Binding-site contacts:
Ligand atom CB contacts residue MET382 of chain 1.C at 3.6 Å (hydrophobic).
Ligand atom CD1 contacts residue PRO383 of chain 1.C at 3.4 Å (hydrophobic).
Ligand atom NE2 contacts residue PRO383 of chain 1.C at 3.4 Å (h-bond).
Ligand atom CD1 contacts residue LEU197 of chain 1.C at 3.7 Å (hydrophobic).
Ligand atom OE1 contacts residue MET384 of chain 1.C at 3.2 Å.
Ligand atom CZ contacts residue ARG385 of chain 1.C at 3.5 Å.
Ligand atom CG contacts residue GLY194 of chain 1.C at 3.3 Å.
Ligand atom O contacts residue ARG266 of chain 1.C at 3.1 Å (salt-bridge).
Ligand atom C3 contacts residue ARG385 of chain 1.C at 3.6 Å.
Ligand atom NE2 contacts residue MET382 of chain 1.C at 3.1 Å (h-bond).
Ligand atom CA contacts residue ARG385 of chain 1.C at 3.6 Å.
Ligand atom OD1 contacts residue GLY194 of chain 1.C at 3.4 Å (h-bond).
Ligand atom C contacts residue MET382 of chain 1.C at 3.5 Å (hydrophobic).
Ligand atom N contacts residue GLY194 of chain 1.C at 2.7 Å (h-bond).
Ligand atom O contacts residue MET382 of chain 1.C at 3.5 Å.
Ligand atom C2 contacts residue ARG385 of chain 1.C at 3.4 Å.
Ligand atom CA contacts residue PRO383 of chain 1.C at 3.7 Å (hydrophobic).
Ligand atom CE1 contacts residue PRO262 of chain 1.C at 3.6 Å (hydrophobic).
Ligand atom CD1 contacts residue VAL267 of chain 1.C at 3.1 Å (hydrophobic).
Ligand atom CZ contacts residue PRO262 of chain 1.C at 3.7 Å (hydrophobic).
Ligand atom OD2 contacts residue GLY194 of chain 1.C at 3.4 Å (h-bond).
Ligand atom O contacts residue MET382 of chain 1.C at 3.4 Å.
Ligand atom O contacts residue VAL267 of chain 1.C at 3.2 Å.
Ligand atom C contacts residue GLY194 of chain 1.C at 3.6 Å.
Ligand atom O contacts residue HIS195 of chain 1.C at 3.4 Å.
Ligand atom C contacts residue ARG385 of chain 1.C at 3.6 Å.
Ligand atom OB contacts residue ARG385 of chain 1.C at 2.8 Å (salt-bridge).
Ligand atom CA contacts residue GLY194 of chain 1.C at 3.6 Å.
Ligand atom CB contacts residue PRO383 of chain 1.C at 3.2 Å (hydrophobic).
Ligand atom CB contacts residue GLY194 of chain 1.C at 3.2 Å.
Ligand atom OD1 contacts residue ARG172 of chain 1.C at 3.6 Å (salt-bridge).
Ligand atom CG contacts residue HIS195 of chain 1.C at 3.7 Å.
Ligand atom C contacts residue MET382 of chain 1.C at 3.5 Å (hydrophobic).
Ligand atom CA contacts residue GLY194 of chain 1.C at 3.5 Å.
Ligand atom CG contacts residue GLY194 of chain 1.C at 3.6 Å.
Ligand atom OB contacts residue MET384 of chain 1.C at 3.1 Å.
Ligand atom N contacts residue PRO383 of chain 1.C at 3.1 Å (h-bond).
Ligand atom CE1 contacts residue VAL267 of chain 1.C at 2.9 Å (hydrophobic).
Ligand atom OD2 contacts residue ARG172 of chain 1.C at 3.3 Å (salt-bridge).
Ligand atom CD1 contacts residue ARG266 of chain 1.C at 3.7 Å.

This protein binds this small molecule.
Small molecule (SMILES): CC(C)C[C@H](NC(=O)[C@H](CC(=O)O)NC(=O)[C@H](CC1CCCCC1)NC(=O)[C@H](CCC(N)=O)NC(=O)Cc1cccc2ccccc12)C(=O)N[C@@H](Cc1ccccc1)C(=O)O

Sequence of chain 1.C:
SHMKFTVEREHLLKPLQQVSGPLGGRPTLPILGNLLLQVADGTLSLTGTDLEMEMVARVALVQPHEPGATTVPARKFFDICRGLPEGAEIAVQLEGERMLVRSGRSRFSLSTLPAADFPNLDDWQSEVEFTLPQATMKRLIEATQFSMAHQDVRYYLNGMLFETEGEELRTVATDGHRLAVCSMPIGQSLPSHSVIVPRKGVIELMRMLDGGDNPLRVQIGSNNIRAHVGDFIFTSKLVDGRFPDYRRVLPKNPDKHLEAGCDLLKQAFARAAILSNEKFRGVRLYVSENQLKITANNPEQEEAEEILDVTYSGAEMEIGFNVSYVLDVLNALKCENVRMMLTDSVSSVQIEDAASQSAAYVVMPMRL